The protein below binds the small molecule below.
Small molecule (SMILES): COc1cc(C[C@@H]2CO[C@@H](c3ccc(O)c(OC)c3)[C@@H]2CO)ccc1O

Binding-site contacts:
Ligand atom OAI contacts residue MET125 of chain 1.D at 2.8 Å (h-bond).
Ligand atom OAQ contacts residue GLY273 of chain 1.D at 3.8 Å.
Ligand atom CAA contacts residue ILE280 of chain 1.D at 3.9 Å (hydrophobic).
Ligand atom OAM contacts residue PHE94 of chain 1.D at 3.9 Å.
Ligand atom CAH contacts residue MET125 of chain 1.D at 3.8 Å (hydrophobic).
Ligand atom OAB contacts residue MET125 of chain 1.D at 2.9 Å (h-bond).
Ligand atom CAA contacts residue NDP1 of chain 1.N at 3.6 Å.
Ligand atom CAJ contacts residue NDP1 of chain 1.N at 3.6 Å.
Ligand atom CAV contacts residue LEU46 of chain 1.C at 3.9 Å (hydrophobic).
Ligand atom OAI contacts residue GLY124 of chain 1.D at 3.4 Å.
Ligand atom CAD contacts residue NDP1 of chain 1.N at 3.5 Å.
Ligand atom CAU contacts residue LEU46 of chain 1.C at 3.8 Å (hydrophobic).
Ligand atom CAH contacts residue NDP1 of chain 1.N at 3.9 Å.
Ligand atom CAL contacts residue NDP1 of chain 1.N at 3.4 Å.
Ligand atom OAX contacts residue MET177 of chain 1.D at 3.5 Å.
Ligand atom OAQ contacts residue HIS276 of chain 1.D at 2.8 Å (h-bond).
Ligand atom CAY contacts residue VAL178 of chain 1.D at 3.9 Å (hydrophobic).
Ligand atom CAR contacts residue PHE94 of chain 1.D at 3.7 Å (hydrophobic).
Ligand atom CAJ contacts residue PHE170 of chain 1.D at 3.6 Å (hydrophobic).
Ligand atom OAB contacts residue GLY124 of chain 1.D at 3.3 Å.
Ligand atom CAG contacts residue NDP1 of chain 1.N at 3.7 Å.
Ligand atom OAX contacts residue VAL178 of chain 1.D at 3.0 Å (h-bond).
Ligand atom OAM contacts residue TYR169 of chain 1.D at 3.5 Å.
Ligand atom CAY contacts residue GLN176 of chain 1.D at 3.9 Å.
Ligand atom CAT contacts residue PHE94 of chain 1.D at 3.7 Å (hydrophobic).
Ligand atom OAI contacts residue PHE141 of chain 1.D at 3.9 Å.
Ligand atom OAZ contacts residue LEU46 of chain 1.C at 3.6 Å.
Ligand atom CAC contacts residue MET125 of chain 1.D at 3.5 Å (hydrophobic).
Ligand atom CAF contacts residue HIS276 of chain 1.D at 3.8 Å.
Ligand atom OAZ contacts residue MET177 of chain 1.D at 3.8 Å.
Ligand atom OAX contacts residue LEU46 of chain 1.C at 3.9 Å.
Ligand atom OAB contacts residue NDP1 of chain 1.N at 3.7 Å.
Ligand atom CAF contacts residue NDP1 of chain 1.N at 3.7 Å.
Ligand atom CAE contacts residue NDP1 of chain 1.N at 3.7 Å.
Ligand atom CAY contacts residue THR179 of chain 1.D at 3.5 Å.
Ligand atom CAS contacts residue PHE94 of chain 1.D at 3.4 Å (hydrophobic).
Ligand atom OAZ contacts residue VAL178 of chain 1.D at 3.2 Å (h-bond).
Ligand atom CAY contacts residue ASN173 of chain 1.D at 3.3 Å.
Ligand atom CAY contacts residue TYR169 of chain 1.D at 3.4 Å (hydrophobic).
Ligand atom CAC contacts residue NDP1 of chain 1.N at 3.8 Å.

Sequence of chain 1.C:
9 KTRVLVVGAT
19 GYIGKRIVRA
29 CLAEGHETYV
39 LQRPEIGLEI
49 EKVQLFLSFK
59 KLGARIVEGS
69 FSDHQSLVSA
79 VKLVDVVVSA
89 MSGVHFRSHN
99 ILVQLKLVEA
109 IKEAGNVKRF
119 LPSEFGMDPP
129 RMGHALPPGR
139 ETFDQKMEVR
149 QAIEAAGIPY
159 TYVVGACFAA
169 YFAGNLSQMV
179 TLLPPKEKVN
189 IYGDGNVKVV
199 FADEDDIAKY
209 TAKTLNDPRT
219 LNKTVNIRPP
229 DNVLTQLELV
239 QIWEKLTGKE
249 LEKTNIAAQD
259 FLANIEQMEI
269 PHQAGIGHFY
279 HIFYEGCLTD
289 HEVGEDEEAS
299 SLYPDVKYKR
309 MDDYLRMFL

Sequence of chain 1.D:
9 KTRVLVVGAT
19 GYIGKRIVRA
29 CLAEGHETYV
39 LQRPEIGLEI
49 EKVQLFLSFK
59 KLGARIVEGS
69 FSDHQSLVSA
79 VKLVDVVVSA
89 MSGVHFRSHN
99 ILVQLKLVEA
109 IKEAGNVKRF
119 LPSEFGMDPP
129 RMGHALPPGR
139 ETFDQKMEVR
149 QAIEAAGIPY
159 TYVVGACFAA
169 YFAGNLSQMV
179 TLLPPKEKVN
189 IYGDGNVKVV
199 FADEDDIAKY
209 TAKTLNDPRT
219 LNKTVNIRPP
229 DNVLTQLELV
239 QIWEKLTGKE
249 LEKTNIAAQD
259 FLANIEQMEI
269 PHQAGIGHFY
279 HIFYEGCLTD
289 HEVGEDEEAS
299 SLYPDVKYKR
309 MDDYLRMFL